Sequence of chain 1.L:
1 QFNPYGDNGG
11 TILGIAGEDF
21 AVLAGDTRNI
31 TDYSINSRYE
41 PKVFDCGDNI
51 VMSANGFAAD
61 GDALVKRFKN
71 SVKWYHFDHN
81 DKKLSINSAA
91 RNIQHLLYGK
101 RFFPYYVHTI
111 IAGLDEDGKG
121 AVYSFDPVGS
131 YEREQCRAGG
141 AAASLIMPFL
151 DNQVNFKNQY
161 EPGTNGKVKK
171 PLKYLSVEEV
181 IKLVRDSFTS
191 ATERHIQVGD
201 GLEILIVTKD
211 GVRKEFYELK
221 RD

Sequence of chain 1.K:
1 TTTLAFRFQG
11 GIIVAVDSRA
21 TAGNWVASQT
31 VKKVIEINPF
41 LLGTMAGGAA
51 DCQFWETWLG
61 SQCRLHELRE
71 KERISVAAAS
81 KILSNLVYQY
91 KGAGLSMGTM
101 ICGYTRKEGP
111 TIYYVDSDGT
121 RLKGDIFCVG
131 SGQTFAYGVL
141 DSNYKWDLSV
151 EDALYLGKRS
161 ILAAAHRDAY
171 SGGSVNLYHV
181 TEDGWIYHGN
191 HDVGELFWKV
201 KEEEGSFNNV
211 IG

This protein binds this small molecule.
Small molecule (SMILES): CC(C)C[C@H](NC(=O)[C@H](CCc1ccccc1)NC(=O)CN1CCOCC1)C(=O)N[C@@H](Cc1ccccc1)C(=O)N[C@@H](CC(C)C)[C@@H](O)C(C)(C)O

Binding-site contacts:
Ligand atom N30 contacts residue THR21 of chain 1.K at 3.0 Å (h-bond).
Ligand atom C43 contacts residue GLY47 of chain 1.K at 3.6 Å.
Ligand atom O40 contacts residue THR21 of chain 1.K at 3.0 Å (h-bond).
Ligand atom C5 contacts residue ALA22 of chain 1.K at 3.3 Å (hydrophobic).
Ligand atom O29 contacts residue ALA49 of chain 1.K at 3.0 Å (h-bond).
Ligand atom C47 contacts residue THR1 of chain 1.K at 1.4 Å.
Ligand atom C59 contacts residue THR1 of chain 1.K at 2.9 Å.
Ligand atom N22 contacts residue ASP126 of chain 1.L at 3.1 Å (salt-bridge).
Ligand atom C11 contacts residue ASP126 of chain 1.L at 3.5 Å.
Ligand atom C42 contacts residue GLY47 of chain 1.K at 3.6 Å.
Ligand atom C6 contacts residue ALA22 of chain 1.K at 3.6 Å (hydrophobic).
Ligand atom C59 contacts residue ARG19 of chain 1.K at 3.2 Å.
Ligand atom C39 contacts residue GLY47 of chain 1.K at 3.5 Å.
Ligand atom O40 contacts residue ALA20 of chain 1.K at 3.3 Å.
Ligand atom N41 contacts residue THR1 of chain 1.K at 3.6 Å.
Ligand atom C23 contacts residue THR21 of chain 1.K at 3.6 Å.
Ligand atom C59 contacts residue TYR170 of chain 1.K at 3.1 Å (hydrophobic).
Ligand atom C51 contacts residue THR1 of chain 1.K at 2.4 Å.
Ligand atom N41 contacts residue GLY47 of chain 1.K at 2.7 Å (h-bond).
Ligand atom C31 contacts residue GLY47 of chain 1.K at 3.3 Å.
Ligand atom C17 contacts residue ARG101 of chain 1.L at 3.5 Å.
Ligand atom C12 contacts residue ASP126 of chain 1.L at 3.3 Å.
Ligand atom C43 contacts residue THR1 of chain 1.K at 2.8 Å.
Ligand atom C42 contacts residue THR1 of chain 1.K at 2.3 Å.
Ligand atom O48 contacts residue THR1 of chain 1.K at 2.4 Å (h-bond).
Ligand atom O60 contacts residue MES1 of chain 1.KA at 3.6 Å.
Ligand atom O9 contacts residue PRO127 of chain 1.L at 3.2 Å.
Ligand atom C58 contacts residue MES1 of chain 1.KA at 3.5 Å.
Ligand atom C27 contacts residue ALA27 of chain 1.K at 3.2 Å (hydrophobic).
Ligand atom C16 contacts residue ARG101 of chain 1.L at 3.5 Å.
Ligand atom C58 contacts residue THR1 of chain 1.K at 1.5 Å.
Ligand atom C18 contacts residue VAL128 of chain 1.L at 3.7 Å (hydrophobic).
Ligand atom O9 contacts residue HIS108 of chain 1.L at 3.0 Å (h-bond).
Ligand atom C3 contacts residue HIS108 of chain 1.L at 3.0 Å.
Ligand atom C2 contacts residue HIS108 of chain 1.L at 3.4 Å.
Ligand atom O48 contacts residue MES1 of chain 1.KA at 2.9 Å (h-bond).
Ligand atom O48 contacts residue GLY47 of chain 1.K at 3.0 Å (h-bond).
Ligand atom C58 contacts residue TYR170 of chain 1.K at 3.5 Å (hydrophobic).
Ligand atom C58 contacts residue SER131 of chain 1.K at 3.1 Å.
Ligand atom O60 contacts residue THR1 of chain 1.K at 3.6 Å.